The protein below binds the small molecule below.
Small molecule (SMILES): CSCC[C@H](NC=O)C(=O)N[C@@H](CC(=O)O)C(=O)N[C@H](C(=O)N[C@@H](CCC(=O)O)C(=O)N[C@@H](C)C(=O)N[C@@H](CC1=CN=C2CC=CC=C12)C(=O)N[C@H](C=O)CC(C)C)C(C)C

Sequence of chain 2.B:
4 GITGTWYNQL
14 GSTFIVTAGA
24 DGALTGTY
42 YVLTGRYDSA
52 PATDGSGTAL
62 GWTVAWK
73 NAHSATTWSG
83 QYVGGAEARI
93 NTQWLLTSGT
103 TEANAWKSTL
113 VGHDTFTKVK

Binding-site contacts:
Ligand atom O contacts residue ASN11 of chain 2.B at 3.3 Å (h-bond).
Ligand atom SD contacts residue THR78 of chain 2.B at 3.2 Å (h-bond).
Ligand atom CG contacts residue TYR42 of chain 2.B at 3.6 Å (hydrophobic).
Ligand atom N contacts residue SER15 of chain 2.B at 3.8 Å.
Ligand atom CD2 contacts residue TYR42 of chain 2.B at 3.3 Å (hydrophobic).
Ligand atom CN contacts residue TRP96 of chain 2.B at 3.3 Å (hydrophobic).
Ligand atom O1 contacts residue TRP96 of chain 2.B at 3.0 Å (h-bond).
Ligand atom CN contacts residue HIS115 of chain 2.B at 3.5 Å.
Ligand atom CN contacts residue LEU13 of chain 2.B at 3.5 Å (hydrophobic).
Ligand atom SD contacts residue TRP67 of chain 2.B at 3.5 Å.
Ligand atom N contacts residue TRP96 of chain 2.B at 3.1 Å (h-bond).
Ligand atom CE2 contacts residue SER76 of chain 2.B at 3.7 Å.
Ligand atom CG contacts residue TRP108 of chain 1.A at 3.7 Å (hydrophobic).
Ligand atom CB contacts residue TRP108 of chain 1.A at 3.8 Å (hydrophobic).
Ligand atom CE contacts residue TRP67 of chain 2.B at 3.4 Å (hydrophobic).
Ligand atom O1 contacts residue HIS115 of chain 2.B at 2.4 Å (h-bond).
Ligand atom O contacts residue TRP108 of chain 1.A at 3.8 Å.
Ligand atom CD2 contacts residue TRP67 of chain 2.B at 3.5 Å (hydrophobic).
Ligand atom O1 contacts residue LEU13 of chain 2.B at 3.8 Å.
Ligand atom CB contacts residue SER15 of chain 2.B at 3.7 Å.
Ligand atom N contacts residue ASP116 of chain 2.B at 2.8 Å (salt-bridge).
Ligand atom CZ2 contacts residue SER76 of chain 2.B at 3.8 Å.
Ligand atom O contacts residue SER15 of chain 2.B at 3.5 Å (h-bond).
Ligand atom CD2 contacts residue LEU98 of chain 2.B at 3.8 Å (hydrophobic).
Ligand atom CE contacts residue THR78 of chain 2.B at 3.7 Å.
Ligand atom CH2 contacts residue SER100 of chain 2.B at 3.6 Å.
Ligand atom CN contacts residue ASP116 of chain 2.B at 3.2 Å.
Ligand atom N contacts residue TRP108 of chain 1.A at 3.6 Å.
Ligand atom NE1 contacts residue SER76 of chain 2.B at 2.9 Å (h-bond).
Ligand atom O1 contacts residue ASP116 of chain 2.B at 2.9 Å (salt-bridge).
Ligand atom CG2 contacts residue TRP67 of chain 2.B at 3.5 Å (hydrophobic).
Ligand atom CG1 contacts residue TRP67 of chain 2.B at 3.4 Å (hydrophobic).
Ligand atom CB contacts residue TRP108 of chain 1.A at 3.5 Å (hydrophobic).
Ligand atom CG2 contacts residue TYR31 of chain 2.B at 3.1 Å (hydrophobic).
Ligand atom CE3 contacts residue TRP108 of chain 1.A at 3.4 Å (hydrophobic).
Ligand atom CE2 contacts residue LEU98 of chain 2.B at 3.7 Å (hydrophobic).
Ligand atom CZ2 contacts residue SER100 of chain 2.B at 3.5 Å.
Ligand atom CD1 contacts residue TYR42 of chain 2.B at 3.1 Å (hydrophobic).
Ligand atom CG2 contacts residue SER15 of chain 2.B at 3.6 Å.
Ligand atom CZ2 contacts residue LEU98 of chain 2.B at 3.8 Å (hydrophobic).

Sequence of chain 1.A:
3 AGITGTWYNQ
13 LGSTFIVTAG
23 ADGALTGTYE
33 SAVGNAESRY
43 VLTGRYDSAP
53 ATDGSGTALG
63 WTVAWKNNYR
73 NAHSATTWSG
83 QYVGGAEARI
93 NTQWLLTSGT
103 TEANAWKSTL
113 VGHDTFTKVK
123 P